A small-molecule ligand and the protein it binds are described below.
Small molecule (SMILES): CC(C)=CCC[C@@H](C)CCO

Binding-site contacts:
Ligand atom CAI contacts residue MET118 of chain 1.A at 3.7 Å (hydrophobic).
Ligand atom CAA contacts residue LEU65 of chain 1.A at 3.6 Å (hydrophobic).
Ligand atom OAK contacts residue HIS131 of chain 1.A at 2.9 Å (h-bond).
Ligand atom CAE contacts residue LEU95 of chain 1.A at 4.0 Å (hydrophobic).
Ligand atom CAG contacts residue LEU116 of chain 1.A at 4.4 Å (hydrophobic).
Ligand atom CAI contacts residue HIS131 of chain 1.A at 3.2 Å.
Ligand atom CAJ contacts residue PHE51 of chain 1.A at 3.8 Å (hydrophobic).
Ligand atom CAD contacts residue LEU82 of chain 1.A at 4.2 Å (hydrophobic).
Ligand atom CAC contacts residue ILE55 of chain 1.A at 4.5 Å (hydrophobic).
Ligand atom CAD contacts residue VAL53 of chain 1.A at 4.1 Å (hydrophobic).
Ligand atom CAI contacts residue VAL53 of chain 1.A at 4.2 Å (hydrophobic).
Ligand atom OAK contacts residue VAL129 of chain 1.A at 4.5 Å.
Ligand atom CAB contacts residue GLY67 of chain 1.A at 4.3 Å.
Ligand atom CAH contacts residue MET118 of chain 1.A at 3.6 Å (hydrophobic).
Ligand atom CAE contacts residue LEU82 of chain 1.A at 3.9 Å (hydrophobic).
Ligand atom CAD contacts residue LEU95 of chain 1.A at 4.4 Å (hydrophobic).
Ligand atom CAA contacts residue HIS66 of chain 1.A at 4.0 Å.
Ligand atom OAK contacts residue PHE51 of chain 1.A at 3.0 Å (h-bond).
Ligand atom CAF contacts residue LEU95 of chain 1.A at 4.1 Å (hydrophobic).
Ligand atom OAK contacts residue VAL53 of chain 1.A at 4.0 Å.
Ligand atom CAA contacts residue MET58 of chain 1.A at 3.7 Å (hydrophobic).
Ligand atom OAK contacts residue LEU37 of chain 1.A at 4.0 Å.
Ligand atom CAA contacts residue GLY67 of chain 1.A at 3.8 Å.
Ligand atom CAF contacts residue LEU82 of chain 1.A at 4.3 Å (hydrophobic).
Ligand atom CAJ contacts residue VAL53 of chain 1.A at 3.7 Å (hydrophobic).
Ligand atom CAE contacts residue ALA84 of chain 1.A at 4.1 Å (hydrophobic).
Ligand atom CAE contacts residue GLY67 of chain 1.A at 4.5 Å.
Ligand atom CAJ contacts residue HIS131 of chain 1.A at 3.4 Å.
Ligand atom CAJ contacts residue MET118 of chain 1.A at 3.7 Å (hydrophobic).
Ligand atom CAE contacts residue LEU65 of chain 1.A at 4.3 Å (hydrophobic).
Ligand atom OAK contacts residue MET118 of chain 1.A at 4.2 Å.

Sequence of chain 1.A:
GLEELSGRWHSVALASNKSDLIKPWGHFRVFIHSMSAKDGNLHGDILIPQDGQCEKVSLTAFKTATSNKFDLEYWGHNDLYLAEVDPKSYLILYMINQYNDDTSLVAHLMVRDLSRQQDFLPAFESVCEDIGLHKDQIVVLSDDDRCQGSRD